Binding-site contacts:
Ligand atom C1 contacts residue THR205 of chain 1.D at 3.4 Å.
Ligand atom N2 contacts residue ASN203 of chain 1.D at 3.5 Å (h-bond).
Ligand atom C1 contacts residue ASN203 of chain 1.D at 2.5 Å.
Ligand atom O7 contacts residue GLN201 of chain 1.D at 3.9 Å.
Ligand atom C8 contacts residue ILE168 of chain 1.D at 3.6 Å (hydrophobic).
Ligand atom O6 contacts residue THR205 of chain 1.D at 4.0 Å.
Ligand atom C7 contacts residue ILE168 of chain 1.D at 4.3 Å (hydrophobic).
Ligand atom O7 contacts residue LYS241 of chain 1.D at 3.5 Å (salt-bridge).
Ligand atom O5 contacts residue ASN203 of chain 1.D at 2.4 Å (h-bond).
Ligand atom N2 contacts residue ILE168 of chain 1.D at 4.2 Å.
Ligand atom C6 contacts residue GLU206 of chain 1.D at 4.3 Å.
Ligand atom O6 contacts residue GLU206 of chain 1.D at 3.0 Å (salt-bridge).
Ligand atom C8 contacts residue GLN201 of chain 1.D at 4.1 Å.
Ligand atom C8 contacts residue THR162 of chain 1.D at 4.5 Å.
Ligand atom C6 contacts residue ASN203 of chain 1.D at 4.2 Å.
Ligand atom C7 contacts residue GLN201 of chain 1.D at 4.4 Å.
Ligand atom C5 contacts residue THR205 of chain 1.D at 4.1 Å.
Ligand atom O7 contacts residue ASN203 of chain 1.D at 3.5 Å (h-bond).
Ligand atom C4 contacts residue ASN203 of chain 1.D at 4.5 Å.
Ligand atom C3 contacts residue ASN203 of chain 1.D at 4.2 Å.
Ligand atom O7 contacts residue GLU206 of chain 1.D at 4.4 Å.
Ligand atom C5 contacts residue ASN203 of chain 1.D at 3.7 Å.
Ligand atom C1 contacts residue ILE168 of chain 1.D at 4.4 Å (hydrophobic).
Ligand atom O7 contacts residue THR205 of chain 1.D at 3.8 Å.
Ligand atom O5 contacts residue THR205 of chain 1.D at 3.4 Å (h-bond).
Ligand atom C7 contacts residue THR205 of chain 1.D at 4.4 Å.
Ligand atom C7 contacts residue ASN203 of chain 1.D at 3.7 Å.
Ligand atom C2 contacts residue ASN203 of chain 1.D at 2.9 Å.
Ligand atom C8 contacts residue THR205 of chain 1.D at 4.4 Å.

Sequence of chain 1.D:
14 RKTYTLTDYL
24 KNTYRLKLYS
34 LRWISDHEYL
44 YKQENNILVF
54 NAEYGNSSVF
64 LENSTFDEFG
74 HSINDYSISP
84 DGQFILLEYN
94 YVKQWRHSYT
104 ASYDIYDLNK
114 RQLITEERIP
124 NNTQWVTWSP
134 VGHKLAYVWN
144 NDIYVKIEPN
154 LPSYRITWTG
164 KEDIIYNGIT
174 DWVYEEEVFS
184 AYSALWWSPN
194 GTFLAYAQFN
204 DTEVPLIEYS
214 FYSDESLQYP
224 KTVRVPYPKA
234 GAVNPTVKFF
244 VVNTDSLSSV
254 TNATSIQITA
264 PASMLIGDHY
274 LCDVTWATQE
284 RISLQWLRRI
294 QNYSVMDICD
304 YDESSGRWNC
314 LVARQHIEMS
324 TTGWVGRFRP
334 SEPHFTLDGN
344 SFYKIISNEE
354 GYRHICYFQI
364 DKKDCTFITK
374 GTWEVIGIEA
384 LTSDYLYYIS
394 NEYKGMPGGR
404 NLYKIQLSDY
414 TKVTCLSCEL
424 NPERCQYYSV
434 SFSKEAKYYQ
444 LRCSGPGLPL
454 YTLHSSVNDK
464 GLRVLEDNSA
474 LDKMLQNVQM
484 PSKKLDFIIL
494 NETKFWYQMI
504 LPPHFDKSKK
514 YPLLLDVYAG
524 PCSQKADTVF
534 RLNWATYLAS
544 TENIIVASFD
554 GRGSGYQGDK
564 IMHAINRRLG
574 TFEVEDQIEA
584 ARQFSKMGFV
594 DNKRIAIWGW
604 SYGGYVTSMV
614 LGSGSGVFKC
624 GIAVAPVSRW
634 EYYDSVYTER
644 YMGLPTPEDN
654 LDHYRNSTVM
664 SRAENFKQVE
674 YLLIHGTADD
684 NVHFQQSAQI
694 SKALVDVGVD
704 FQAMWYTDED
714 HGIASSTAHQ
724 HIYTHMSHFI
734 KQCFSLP

The small molecule below binds the protein below.
Small molecule (SMILES): CC(=O)N[C@H]1[C@H](O[C@H]2[C@H](O)[C@@H](NC(C)=O)CO[C@@H]2CO)O[C@H](CO)[C@@H](O)[C@@H]1O